Sequence of chain 2.A:
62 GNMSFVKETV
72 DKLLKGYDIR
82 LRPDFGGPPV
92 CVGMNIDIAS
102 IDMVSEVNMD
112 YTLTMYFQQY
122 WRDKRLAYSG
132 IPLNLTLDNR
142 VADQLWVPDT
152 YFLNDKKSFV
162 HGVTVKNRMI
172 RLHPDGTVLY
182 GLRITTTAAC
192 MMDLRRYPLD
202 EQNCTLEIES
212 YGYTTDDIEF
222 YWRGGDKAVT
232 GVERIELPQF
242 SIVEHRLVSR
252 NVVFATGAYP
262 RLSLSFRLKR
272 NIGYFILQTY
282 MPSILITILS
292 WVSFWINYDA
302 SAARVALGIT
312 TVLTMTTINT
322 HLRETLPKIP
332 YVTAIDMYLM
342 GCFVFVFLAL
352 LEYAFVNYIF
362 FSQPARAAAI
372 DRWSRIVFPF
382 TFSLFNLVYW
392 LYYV

A small-molecule ligand and the protein it binds are described below.
Small molecule (SMILES): CC(=O)N[C@H]1[C@H](O[C@H]2[C@H](O)[C@@H](NC(C)=O)CO[C@@H]2CO)O[C@H](CO)[C@@H](O[C@@H]2O[C@H](CO[C@H]3O[C@H](CO)[C@@H](O)[C@H](O)[C@@H]3O)[C@@H](O)[C@H](O[C@H]3O[C@H](CO)[C@@H](O)[C@H](O)[C@@H]3O)[C@@H]2O)[C@@H]1O

Binding-site contacts:
Ligand atom O2 contacts residue THR497 of chain 2.B at 3.4 Å (h-bond).
Ligand atom C1 contacts residue TYR418 of chain 2.B at 3.8 Å (hydrophobic).
Ligand atom C3 contacts residue SER266 of chain 2.A at 3.8 Å.
Ligand atom C3 contacts residue ASN204 of chain 2.A at 3.9 Å.
Ligand atom O3 contacts residue ARG251 of chain 2.A at 2.6 Å (salt-bridge).
Ligand atom O5 contacts residue ASN417 of chain 2.B at 3.7 Å.
Ligand atom C8 contacts residue ARG251 of chain 2.A at 3.8 Å.
Ligand atom O3 contacts residue ARG247 of chain 2.A at 3.2 Å (salt-bridge).
Ligand atom O7 contacts residue ASN204 of chain 2.A at 3.5 Å (h-bond).
Ligand atom C7 contacts residue ASN204 of chain 2.A at 3.5 Å.
Ligand atom N2 contacts residue ARG247 of chain 2.A at 3.9 Å.
Ligand atom C2 contacts residue SER266 of chain 2.A at 3.7 Å.
Ligand atom C8 contacts residue SER490 of chain 2.B at 3.3 Å.
Ligand atom C7 contacts residue ASP500 of chain 2.B at 3.8 Å.
Ligand atom N2 contacts residue ARG251 of chain 2.A at 3.4 Å (salt-bridge).
Ligand atom C1 contacts residue ASN204 of chain 2.A at 1.5 Å.
Ligand atom C7 contacts residue ARG251 of chain 2.A at 3.4 Å.
Ligand atom C8 contacts residue SER266 of chain 2.A at 3.5 Å.
Ligand atom O6 contacts residue ARG247 of chain 2.A at 3.8 Å.
Ligand atom N2 contacts residue ASN204 of chain 2.A at 3.1 Å (h-bond).
Ligand atom N2 contacts residue SER266 of chain 2.A at 2.8 Å (h-bond).
Ligand atom C3 contacts residue ARG251 of chain 2.A at 3.7 Å.
Ligand atom C7 contacts residue SER266 of chain 2.A at 3.6 Å.
Ligand atom N2 contacts residue ASP500 of chain 2.B at 3.4 Å (salt-bridge).
Ligand atom N2 contacts residue TYR418 of chain 2.B at 3.5 Å (h-bond).
Ligand atom C7 contacts residue ARG247 of chain 2.A at 3.5 Å.
Ligand atom O7 contacts residue ARG247 of chain 2.A at 3.1 Å (salt-bridge).
Ligand atom C6 contacts residue SER250 of chain 2.A at 3.4 Å.
Ligand atom O5 contacts residue ASN204 of chain 2.A at 2.3 Å (h-bond).
Ligand atom C2 contacts residue ARG247 of chain 2.A at 3.9 Å.
Ligand atom C8 contacts residue ASP500 of chain 2.B at 3.6 Å.
Ligand atom O3 contacts residue ASP500 of chain 2.B at 3.9 Å.
Ligand atom C6 contacts residue TYR418 of chain 2.B at 3.8 Å (hydrophobic).
Ligand atom C8 contacts residue ARG247 of chain 2.A at 3.8 Å.
Ligand atom C2 contacts residue ASN204 of chain 2.A at 2.6 Å.
Ligand atom C5 contacts residue ASN204 of chain 2.A at 3.7 Å.
Ligand atom O7 contacts residue ARG251 of chain 2.A at 3.8 Å.
Ligand atom O6 contacts residue ARG251 of chain 2.A at 3.9 Å.
Ligand atom O5 contacts residue ARG251 of chain 2.A at 3.8 Å.
Ligand atom O7 contacts residue ARG268 of chain 2.A at 3.3 Å (salt-bridge).

Sequence of chain 2.B:
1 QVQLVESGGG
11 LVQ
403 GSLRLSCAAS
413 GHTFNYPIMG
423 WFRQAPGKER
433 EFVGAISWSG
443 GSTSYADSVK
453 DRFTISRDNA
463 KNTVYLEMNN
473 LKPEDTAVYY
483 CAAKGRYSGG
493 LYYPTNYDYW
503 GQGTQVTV